Binding-site contacts:
Ligand atom C38 contacts residue ASN156 of chain 1.A at 3.7 Å.
Ligand atom C6 contacts residue TYR60 of chain 1.A at 3.5 Å (hydrophobic).
Ligand atom F60 contacts residue GLU161 of chain 1.A at 3.4 Å.
Ligand atom C11 contacts residue ALA52 of chain 1.A at 3.6 Å (hydrophobic).
Ligand atom C7 contacts residue ARG98 of chain 1.A at 3.7 Å.
Ligand atom O54 contacts residue TRP96 of chain 1.A at 3.5 Å (h-bond).
Ligand atom C38 contacts residue GLY155 of chain 1.A at 3.5 Å.
Ligand atom C46 contacts residue GLU161 of chain 1.A at 3.3 Å.
Ligand atom C33 contacts residue ASP63 of chain 1.A at 3.1 Å.
Ligand atom N52 contacts residue GLY97 of chain 1.A at 3.4 Å.
Ligand atom F61 contacts residue PHE150 of chain 1.A at 3.1 Å.
Ligand atom C31 contacts residue TYR60 of chain 1.A at 3.6 Å (hydrophobic).
Ligand atom C8 contacts residue TYR60 of chain 1.A at 3.3 Å (hydrophobic).
Ligand atom N52 contacts residue ASN95 of chain 1.A at 3.7 Å.
Ligand atom O57 contacts residue GLY97 of chain 1.A at 3.2 Å (h-bond).
Ligand atom C42 contacts residue ASP63 of chain 1.A at 3.2 Å.
Ligand atom O54 contacts residue PHE150 of chain 1.A at 3.4 Å.
Ligand atom N50 contacts residue TYR154 of chain 1.A at 2.9 Å (h-bond).
Ligand atom C38 contacts residue TYR154 of chain 1.A at 3.6 Å (hydrophobic).
Ligand atom C7 contacts residue GLY97 of chain 1.A at 3.5 Å.
Ligand atom O55 contacts residue ALA52 of chain 1.A at 3.5 Å.
Ligand atom O54 contacts residue VAL100 of chain 1.A at 3.3 Å.
Ligand atom C16 contacts residue GLY97 of chain 1.A at 3.6 Å.
Ligand atom C2 contacts residue PHE56 of chain 1.A at 3.7 Å (hydrophobic).
Ligand atom F59 contacts residue LEU153 of chain 1.A at 3.5 Å.
Ligand atom C14 contacts residue ALA101 of chain 1.A at 3.3 Å (hydrophobic).
Ligand atom C36 contacts residue ASN156 of chain 1.A at 3.2 Å.
Ligand atom F59 contacts residue TRP96 of chain 1.A at 3.3 Å.
Ligand atom C37 contacts residue TYR154 of chain 1.A at 3.3 Å (hydrophobic).
Ligand atom O57 contacts residue TRP96 of chain 1.A at 3.6 Å (h-bond).
Ligand atom C43 contacts residue GLU161 of chain 1.A at 3.3 Å.
Ligand atom C10 contacts residue GLU161 of chain 1.A at 3.5 Å.
Ligand atom N50 contacts residue ASN156 of chain 1.A at 3.4 Å (h-bond).
Ligand atom S62 contacts residue ASP55 of chain 1.A at 3.7 Å.
Ligand atom C35 contacts residue TYR154 of chain 1.A at 3.3 Å (hydrophobic).
Ligand atom N51 contacts residue GLU161 of chain 1.A at 3.6 Å.
Ligand atom F60 contacts residue TYR154 of chain 1.A at 3.3 Å.
Ligand atom C45 contacts residue ARG59 of chain 1.A at 3.6 Å.
Ligand atom F60 contacts residue LEU153 of chain 1.A at 3.4 Å.
Ligand atom F61 contacts residue TYR154 of chain 1.A at 3.5 Å.

A small-molecule ligand and the protein it binds are described below.
Small molecule (SMILES): CC1(C)CCC(c2ccc(Cl)cc2)=C(CN2CCN(c3ccc(C(=O)NS(=O)(=O)c4ccc(N[C@H](CCN5CCOCC5)CSc5ccccc5)c(S(=O)(=O)C(F)(F)F)c4)cc3)CC2)C1

Sequence of chain 1.A:
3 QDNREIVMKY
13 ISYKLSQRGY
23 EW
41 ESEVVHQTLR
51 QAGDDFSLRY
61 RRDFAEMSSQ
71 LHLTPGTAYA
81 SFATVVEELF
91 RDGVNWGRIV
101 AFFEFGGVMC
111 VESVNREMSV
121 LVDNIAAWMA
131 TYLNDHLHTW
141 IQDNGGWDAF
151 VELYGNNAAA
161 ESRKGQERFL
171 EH